Sequence of chain 12.C:
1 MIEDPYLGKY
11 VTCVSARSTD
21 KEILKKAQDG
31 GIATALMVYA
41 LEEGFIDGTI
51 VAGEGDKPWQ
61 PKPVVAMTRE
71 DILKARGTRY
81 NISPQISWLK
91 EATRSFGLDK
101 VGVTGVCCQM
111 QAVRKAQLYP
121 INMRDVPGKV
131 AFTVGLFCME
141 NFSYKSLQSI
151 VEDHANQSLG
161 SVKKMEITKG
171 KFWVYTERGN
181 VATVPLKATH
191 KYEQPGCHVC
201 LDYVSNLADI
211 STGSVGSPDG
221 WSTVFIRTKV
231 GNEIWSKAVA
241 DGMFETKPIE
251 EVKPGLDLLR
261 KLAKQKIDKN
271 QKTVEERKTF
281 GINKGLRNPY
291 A

Sequence of chain 12.A:
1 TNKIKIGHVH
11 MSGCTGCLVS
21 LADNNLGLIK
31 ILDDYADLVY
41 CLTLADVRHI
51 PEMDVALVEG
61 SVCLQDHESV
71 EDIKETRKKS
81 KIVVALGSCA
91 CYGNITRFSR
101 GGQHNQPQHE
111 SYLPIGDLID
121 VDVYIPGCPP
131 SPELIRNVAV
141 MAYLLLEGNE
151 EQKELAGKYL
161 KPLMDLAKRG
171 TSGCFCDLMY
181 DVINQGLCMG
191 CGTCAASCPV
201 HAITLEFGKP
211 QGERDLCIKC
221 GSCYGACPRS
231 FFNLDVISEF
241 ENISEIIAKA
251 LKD

This protein binds this small molecule.
Small molecule (SMILES): C[C@@H](O)[C@@H](C)O

Binding-site contacts:
Ligand atom C4 contacts residue ASP23 of chain 12.A at 4.1 Å.
Ligand atom C2 contacts residue ASP23 of chain 12.A at 4.2 Å.
Ligand atom C3 contacts residue GLU133 of chain 12.A at 4.3 Å.
Ligand atom C4 contacts residue ARG124 of chain 12.C at 4.2 Å.
Ligand atom C2 contacts residue ASN25 of chain 12.A at 4.4 Å.
Ligand atom O5 contacts residue ASP23 of chain 12.A at 3.9 Å.
Ligand atom C4 contacts residue PRO132 of chain 12.A at 4.0 Å (hydrophobic).
Ligand atom O6 contacts residue ASP125 of chain 12.C at 2.9 Å (salt-bridge).
Ligand atom C3 contacts residue ASP23 of chain 12.A at 4.1 Å.
Ligand atom C3 contacts residue ASP125 of chain 12.C at 4.2 Å.
Ligand atom C1 contacts residue GLU133 of chain 12.A at 4.5 Å.
Ligand atom O6 contacts residue GLU133 of chain 12.A at 4.2 Å.
Ligand atom C1 contacts residue ASP125 of chain 12.C at 4.5 Å.
Ligand atom O5 contacts residue ASN24 of chain 12.A at 4.2 Å.
Ligand atom C4 contacts residue GLU133 of chain 12.A at 3.4 Å.